A small-molecule ligand and the protein it binds are described below.
Small molecule (SMILES): Cc1nc(N)sc1Cc1ccc(C#N)cc1

Sequence of chain 1.A:
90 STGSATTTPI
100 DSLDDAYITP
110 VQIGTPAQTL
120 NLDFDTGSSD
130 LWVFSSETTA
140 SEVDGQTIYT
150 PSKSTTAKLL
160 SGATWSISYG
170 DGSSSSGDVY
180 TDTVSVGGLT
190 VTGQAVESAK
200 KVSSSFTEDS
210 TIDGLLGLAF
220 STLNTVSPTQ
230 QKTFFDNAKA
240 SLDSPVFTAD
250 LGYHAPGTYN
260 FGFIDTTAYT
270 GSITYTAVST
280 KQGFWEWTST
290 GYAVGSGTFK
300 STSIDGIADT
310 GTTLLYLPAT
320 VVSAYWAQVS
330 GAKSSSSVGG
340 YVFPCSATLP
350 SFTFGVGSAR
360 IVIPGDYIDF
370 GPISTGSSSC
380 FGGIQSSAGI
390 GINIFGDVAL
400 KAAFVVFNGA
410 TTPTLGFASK

Binding-site contacts:
Ligand atom C07 contacts residue TYR168 of chain 1.A at 3.5 Å (hydrophobic).
Ligand atom C02 contacts residue ILE211 of chain 1.A at 4.0 Å (hydrophobic).
Ligand atom C10 contacts residue TYR168 of chain 1.A at 3.9 Å (hydrophobic).
Ligand atom C09 contacts residue GLY310 of chain 1.A at 3.6 Å.
Ligand atom S14 contacts residue ASP124 of chain 1.A at 3.1 Å (salt-bridge).
Ligand atom C02 contacts residue ASP208 of chain 1.A at 4.2 Å.
Ligand atom C08 contacts residue TYR168 of chain 1.A at 3.6 Å (hydrophobic).
Ligand atom C12 contacts residue THR311 of chain 1.A at 4.1 Å.
Ligand atom S14 contacts residue LEU214 of chain 1.A at 3.9 Å.
Ligand atom N01 contacts residue ASP208 of chain 1.A at 3.7 Å.
Ligand atom C10 contacts residue GLY169 of chain 1.A at 4.0 Å.
Ligand atom N01 contacts residue ALA105 of chain 1.A at 3.7 Å.
Ligand atom N01 contacts residue ILE99 of chain 1.A at 3.5 Å.
Ligand atom N01 contacts residue ILE211 of chain 1.A at 3.9 Å.
Ligand atom C16 contacts residue ASP170 of chain 1.A at 4.0 Å.
Ligand atom N11 contacts residue THR311 of chain 1.A at 3.6 Å (h-bond).
Ligand atom C10 contacts residue ASP170 of chain 1.A at 3.5 Å.
Ligand atom C12 contacts residue ASP124 of chain 1.A at 3.5 Å.
Ligand atom N11 contacts residue GLY310 of chain 1.A at 3.3 Å (h-bond).
Ligand atom C05 contacts residue ASP122 of chain 1.A at 3.6 Å.
Ligand atom C06 contacts residue ASP170 of chain 1.A at 4.2 Å.
Ligand atom S14 contacts residue GLY310 of chain 1.A at 3.5 Å (h-bond).
Ligand atom C09 contacts residue TYR168 of chain 1.A at 3.8 Å (hydrophobic).
Ligand atom C12 contacts residue ASP308 of chain 1.A at 4.0 Å.
Ligand atom C12 contacts residue GLY310 of chain 1.A at 3.1 Å.
Ligand atom C04 contacts residue ASP122 of chain 1.A at 3.3 Å.
Ligand atom S14 contacts residue TYR168 of chain 1.A at 3.6 Å.
Ligand atom C07 contacts residue SER172 of chain 1.A at 4.1 Å.
Ligand atom C02 contacts residue ALA105 of chain 1.A at 3.9 Å (hydrophobic).
Ligand atom C07 contacts residue PHE205 of chain 1.A at 4.2 Å (hydrophobic).
Ligand atom N13 contacts residue ASP308 of chain 1.A at 2.9 Å (salt-bridge).
Ligand atom C04 contacts residue ILE211 of chain 1.A at 4.0 Å (hydrophobic).
Ligand atom N13 contacts residue GLY126 of chain 1.A at 4.1 Å.
Ligand atom N11 contacts residue ASP308 of chain 1.A at 4.2 Å.
Ligand atom C08 contacts residue GLY310 of chain 1.A at 3.8 Å.
Ligand atom N13 contacts residue THR311 of chain 1.A at 3.8 Å.
Ligand atom C05 contacts residue PHE205 of chain 1.A at 3.8 Å (hydrophobic).
Ligand atom N13 contacts residue GLY310 of chain 1.A at 3.4 Å.
Ligand atom N13 contacts residue ASP124 of chain 1.A at 2.7 Å (salt-bridge).
Ligand atom C15 contacts residue ASP170 of chain 1.A at 3.4 Å.